A small-molecule ligand and the protein it binds are described below.
Small molecule (SMILES): CC(=O)N[C@@H]1[C@@H](O)[C@H](O)[C@@H](CO)O[C@H]1O

Sequence of chain 1.A:
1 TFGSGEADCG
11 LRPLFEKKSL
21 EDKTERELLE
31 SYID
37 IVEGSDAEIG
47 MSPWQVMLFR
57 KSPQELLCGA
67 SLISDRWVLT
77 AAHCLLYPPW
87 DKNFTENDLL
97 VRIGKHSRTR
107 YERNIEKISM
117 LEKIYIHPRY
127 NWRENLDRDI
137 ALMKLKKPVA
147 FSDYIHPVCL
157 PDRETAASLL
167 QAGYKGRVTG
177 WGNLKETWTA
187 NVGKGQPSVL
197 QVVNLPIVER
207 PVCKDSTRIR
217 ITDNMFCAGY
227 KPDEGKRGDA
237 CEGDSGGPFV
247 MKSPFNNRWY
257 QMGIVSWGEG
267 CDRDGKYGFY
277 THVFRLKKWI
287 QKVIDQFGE

Binding-site contacts:
Ligand atom N2 contacts residue ASN89 of chain 1.A at 2.8 Å (h-bond).
Ligand atom C8 contacts residue LEU82 of chain 1.A at 4.3 Å (hydrophobic).
Ligand atom O5 contacts residue ASN89 of chain 1.A at 2.5 Å (h-bond).
Ligand atom C4 contacts residue ASN89 of chain 1.A at 4.4 Å.
Ligand atom C5 contacts residue ASN89 of chain 1.A at 3.7 Å.
Ligand atom C8 contacts residue ASN89 of chain 1.A at 3.2 Å.
Ligand atom C7 contacts residue ASN89 of chain 1.A at 3.4 Å.
Ligand atom C1 contacts residue ASN89 of chain 1.A at 1.5 Å.
Ligand atom C7 contacts residue LEU82 of chain 1.A at 4.1 Å (hydrophobic).
Ligand atom N2 contacts residue LEU82 of chain 1.A at 4.1 Å.
Ligand atom C3 contacts residue ASN89 of chain 1.A at 3.8 Å.
Ligand atom C2 contacts residue ASN89 of chain 1.A at 2.4 Å.